This protein binds this small molecule.
Small molecule (SMILES): CCOC(=O)C1=C(COCCN)NC(C)=C(C(=O)OC)C1c1ccccc1Cl

Binding-site contacts:
Ligand atom CAC contacts residue GLU282 of chain 2.B at 3.6 Å.
Ligand atom CAL contacts residue PHE278 of chain 2.B at 3.7 Å (hydrophobic).
Ligand atom OAF contacts residue ALA279 of chain 2.B at 3.9 Å.
Ligand atom CAH contacts residue ILE82 of chain 2.B at 3.6 Å (hydrophobic).
Ligand atom OAR contacts residue ALA279 of chain 2.B at 3.3 Å (h-bond).
Ligand atom CLAG contacts residue VAL458 of chain 2.B at 3.5 Å.
Ligand atom CAM contacts residue ILE95 of chain 2.B at 3.8 Å (hydrophobic).
Ligand atom CAN contacts residue LEU344 of chain 2.B at 3.8 Å (hydrophobic).
Ligand atom OAR contacts residue THR283 of chain 2.B at 3.0 Å (h-bond).
Ligand atom CAO contacts residue THR281 of chain 2.B at 3.2 Å.
Ligand atom OAE contacts residue VAL458 of chain 2.B at 3.5 Å.
Ligand atom CAJ contacts residue ILE82 of chain 2.B at 4.0 Å (hydrophobic).
Ligand atom CAO contacts residue ALA279 of chain 2.B at 3.4 Å (hydrophobic).
Ligand atom CAW contacts residue PHE187 of chain 2.B at 3.8 Å (hydrophobic).
Ligand atom CAT contacts residue PHE187 of chain 2.B at 3.6 Å (hydrophobic).
Ligand atom CAI contacts residue ILE190 of chain 2.B at 4.0 Å (hydrophobic).
Ligand atom CAA contacts residue PHE96 of chain 2.B at 3.4 Å (hydrophobic).
Ligand atom CAX contacts residue VAL458 of chain 2.B at 3.9 Å (hydrophobic).
Ligand atom OAQ contacts residue PHE187 of chain 2.B at 3.8 Å.
Ligand atom CAO contacts residue THR283 of chain 2.B at 3.9 Å.
Ligand atom NAP contacts residue GLU282 of chain 2.B at 4.0 Å.
Ligand atom CAB contacts residue VAL458 of chain 2.B at 3.6 Å (hydrophobic).
Ligand atom CAM contacts residue ALA279 of chain 2.B at 2.9 Å (hydrophobic).
Ligand atom CAI contacts residue PHE278 of chain 2.B at 4.0 Å (hydrophobic).
Ligand atom CAB contacts residue SER191 of chain 2.B at 3.5 Å.
Ligand atom CAM contacts residue HEM1 of chain 2.F at 3.5 Å.
Ligand atom CAO contacts residue PHE187 of chain 2.B at 4.0 Å (hydrophobic).
Ligand atom CAX contacts residue PHE187 of chain 2.B at 4.0 Å (hydrophobic).
Ligand atom NAD contacts residue ALA279 of chain 2.B at 3.5 Å (h-bond).
Ligand atom CAN contacts residue THR283 of chain 2.B at 4.1 Å.
Ligand atom NAD contacts residue THR283 of chain 2.B at 3.9 Å.
Ligand atom OAR contacts residue THR281 of chain 2.B at 3.8 Å.
Ligand atom CAC contacts residue PHE187 of chain 2.B at 3.6 Å (hydrophobic).
Ligand atom CAN contacts residue ALA279 of chain 2.B at 3.6 Å (hydrophobic).
Ligand atom CAA contacts residue ILE82 of chain 2.B at 3.7 Å (hydrophobic).
Ligand atom NAP contacts residue LEU344 of chain 2.B at 3.8 Å.
Ligand atom NAP contacts residue PHE187 of chain 2.B at 4.0 Å.
Ligand atom CAU contacts residue VAL458 of chain 2.B at 3.6 Å (hydrophobic).
Ligand atom CAW contacts residue THR281 of chain 2.B at 4.0 Å.
Ligand atom NAD contacts residue HEM1 of chain 2.F at 2.2 Å.

Sequence of chain 2.B:
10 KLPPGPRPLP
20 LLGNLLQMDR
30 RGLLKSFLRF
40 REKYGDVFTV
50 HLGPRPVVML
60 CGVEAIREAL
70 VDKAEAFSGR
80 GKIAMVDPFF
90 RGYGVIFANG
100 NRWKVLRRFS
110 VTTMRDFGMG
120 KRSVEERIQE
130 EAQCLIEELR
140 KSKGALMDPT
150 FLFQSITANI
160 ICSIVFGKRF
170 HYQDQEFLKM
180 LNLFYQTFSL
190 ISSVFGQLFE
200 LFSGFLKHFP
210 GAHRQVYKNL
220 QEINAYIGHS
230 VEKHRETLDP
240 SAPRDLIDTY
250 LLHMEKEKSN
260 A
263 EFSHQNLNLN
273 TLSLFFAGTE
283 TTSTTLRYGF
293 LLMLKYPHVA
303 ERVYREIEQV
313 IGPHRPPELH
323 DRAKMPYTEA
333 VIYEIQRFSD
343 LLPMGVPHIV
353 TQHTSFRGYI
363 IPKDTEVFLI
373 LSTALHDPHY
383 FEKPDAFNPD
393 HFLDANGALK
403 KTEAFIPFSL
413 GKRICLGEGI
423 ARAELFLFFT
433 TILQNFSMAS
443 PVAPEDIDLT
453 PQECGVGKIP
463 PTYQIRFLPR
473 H